Sequence of chain 3.E:
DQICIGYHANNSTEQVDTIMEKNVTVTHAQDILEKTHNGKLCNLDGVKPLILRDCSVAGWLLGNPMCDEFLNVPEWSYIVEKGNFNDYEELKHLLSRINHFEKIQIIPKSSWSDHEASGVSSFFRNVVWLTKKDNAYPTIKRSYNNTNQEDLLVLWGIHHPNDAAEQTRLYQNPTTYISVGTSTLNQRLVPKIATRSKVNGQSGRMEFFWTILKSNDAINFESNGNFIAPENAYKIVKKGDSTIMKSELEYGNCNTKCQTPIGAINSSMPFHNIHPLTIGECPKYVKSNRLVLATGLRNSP

Sequence of chain 2.E:
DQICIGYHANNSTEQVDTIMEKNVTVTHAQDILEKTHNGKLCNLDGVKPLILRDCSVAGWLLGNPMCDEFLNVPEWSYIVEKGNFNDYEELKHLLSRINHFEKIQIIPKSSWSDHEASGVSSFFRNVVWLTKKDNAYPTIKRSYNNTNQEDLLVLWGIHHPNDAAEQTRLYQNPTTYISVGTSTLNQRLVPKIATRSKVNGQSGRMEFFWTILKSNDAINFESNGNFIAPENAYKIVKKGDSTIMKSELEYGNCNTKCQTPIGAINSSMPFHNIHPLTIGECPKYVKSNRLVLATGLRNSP

This small molecule binds to this protein.
Small molecule (SMILES): CC(=O)N[C@H]1[C@H](O[C@H]2[C@H](O)[C@@H](NC(C)=O)CO[C@@H]2CO)O[C@H](CO)[C@@H](O)[C@@H]1O

Binding-site contacts:
Ligand atom O5 contacts residue ASN239 of chain 3.E at 4.3 Å.
Ligand atom C1 contacts residue ASN168 of chain 3.E at 1.4 Å.
Ligand atom N2 contacts residue ASN239 of chain 3.E at 3.2 Å (h-bond).
Ligand atom C2 contacts residue ASN239 of chain 3.E at 4.1 Å.
Ligand atom C8 contacts residue ASN239 of chain 3.E at 3.8 Å.
Ligand atom N2 contacts residue ASN168 of chain 3.E at 2.9 Å (h-bond).
Ligand atom O7 contacts residue ASN168 of chain 3.E at 3.6 Å (h-bond).
Ligand atom C3 contacts residue ASN239 of chain 3.E at 3.8 Å.
Ligand atom C7 contacts residue ALA241 of chain 3.E at 3.8 Å (hydrophobic).
Ligand atom C1 contacts residue ASN239 of chain 3.E at 4.0 Å.
Ligand atom O5 contacts residue ASN168 of chain 3.E at 2.4 Å (h-bond).
Ligand atom C8 contacts residue ASP240 of chain 3.E at 4.0 Å.
Ligand atom C8 contacts residue ALA241 of chain 3.E at 3.4 Å (hydrophobic).
Ligand atom C4 contacts residue ASN168 of chain 3.E at 4.1 Å.
Ligand atom C8 contacts residue SER220 of chain 2.E at 3.9 Å.
Ligand atom C3 contacts residue ASN168 of chain 3.E at 3.8 Å.
Ligand atom C7 contacts residue ASN168 of chain 3.E at 3.4 Å.
Ligand atom O3 contacts residue ASN239 of chain 3.E at 4.5 Å.
Ligand atom C5 contacts residue ASN168 of chain 3.E at 3.6 Å.
Ligand atom C7 contacts residue ASN239 of chain 3.E at 4.1 Å.
Ligand atom O7 contacts residue ALA241 of chain 3.E at 3.9 Å.
Ligand atom C6 contacts residue ASN168 of chain 3.E at 4.2 Å.
Ligand atom C2 contacts residue ASN168 of chain 3.E at 2.4 Å.